A protein and the small-molecule ligand that binds it are described below.
Small molecule (SMILES): N[C@@H](Cc1c[nH]c2ccccc12)C(=O)O

Sequence of chain 1.A:
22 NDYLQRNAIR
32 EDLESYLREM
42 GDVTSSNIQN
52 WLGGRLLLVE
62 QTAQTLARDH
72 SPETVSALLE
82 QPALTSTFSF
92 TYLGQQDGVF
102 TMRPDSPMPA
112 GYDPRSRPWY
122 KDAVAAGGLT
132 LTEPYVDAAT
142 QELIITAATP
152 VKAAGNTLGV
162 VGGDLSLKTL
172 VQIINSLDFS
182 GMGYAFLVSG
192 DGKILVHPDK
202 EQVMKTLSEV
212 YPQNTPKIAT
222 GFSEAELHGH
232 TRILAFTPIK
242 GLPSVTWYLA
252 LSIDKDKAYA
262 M

Binding-site contacts:
Ligand atom CA contacts residue TYR93 of chain 1.A at 3.4 Å (hydrophobic).
Ligand atom CZ3 contacts residue MET109 of chain 1.A at 3.8 Å (hydrophobic).
Ligand atom CG contacts residue MET103 of chain 1.A at 3.7 Å (hydrophobic).
Ligand atom C contacts residue TYR136 of chain 1.A at 3.7 Å (hydrophobic).
Ligand atom NE1 contacts residue MET103 of chain 1.A at 3.7 Å.
Ligand atom OXT contacts residue TYR136 of chain 1.A at 3.6 Å.
Ligand atom CE3 contacts residue TYR113 of chain 1.A at 3.5 Å (hydrophobic).
Ligand atom CD1 contacts residue MET103 of chain 1.A at 3.6 Å (hydrophobic).
Ligand atom CH2 contacts residue PRO110 of chain 1.A at 3.9 Å (hydrophobic).
Ligand atom CB contacts residue TYR93 of chain 1.A at 3.5 Å (hydrophobic).
Ligand atom CZ3 contacts residue ALA139 of chain 1.A at 3.7 Å (hydrophobic).
Ligand atom O contacts residue TYR113 of chain 1.A at 2.8 Å (h-bond).
Ligand atom CD1 contacts residue ASP165 of chain 1.A at 3.5 Å.
Ligand atom CH2 contacts residue MET109 of chain 1.A at 3.8 Å (hydrophobic).
Ligand atom CA contacts residue TRP120 of chain 1.A at 3.7 Å (hydrophobic).
Ligand atom O contacts residue ARG118 of chain 1.A at 2.8 Å (salt-bridge).
Ligand atom OXT contacts residue ASP138 of chain 1.A at 3.6 Å.
Ligand atom CA contacts residue TYR136 of chain 1.A at 3.3 Å (hydrophobic).
Ligand atom CD2 contacts residue ALA139 of chain 1.A at 3.9 Å (hydrophobic).
Ligand atom C contacts residue ARG118 of chain 1.A at 3.5 Å.
Ligand atom OXT contacts residue ARG118 of chain 1.A at 2.8 Å (salt-bridge).
Ligand atom N contacts residue TYR136 of chain 1.A at 3.0 Å (h-bond).
Ligand atom C contacts residue TYR113 of chain 1.A at 3.8 Å (hydrophobic).
Ligand atom CZ2 contacts residue ALA140 of chain 1.A at 3.8 Å (hydrophobic).
Ligand atom O contacts residue TRP120 of chain 1.A at 3.1 Å (h-bond).
Ligand atom N contacts residue ASP165 of chain 1.A at 2.9 Å (salt-bridge).
Ligand atom CE3 contacts residue PHE101 of chain 1.A at 3.8 Å (hydrophobic).
Ligand atom CE3 contacts residue ALA139 of chain 1.A at 3.7 Å (hydrophobic).
Ligand atom CA contacts residue ASP165 of chain 1.A at 3.9 Å.
Ligand atom CZ3 contacts residue TYR113 of chain 1.A at 3.8 Å (hydrophobic).
Ligand atom C contacts residue TRP120 of chain 1.A at 3.7 Å (hydrophobic).
Ligand atom CD2 contacts residue MET103 of chain 1.A at 3.8 Å (hydrophobic).
Ligand atom N contacts residue TYR93 of chain 1.A at 3.7 Å.
Ligand atom CZ2 contacts residue SER107 of chain 1.A at 3.6 Å.
Ligand atom NE1 contacts residue ASP138 of chain 1.A at 3.9 Å.
Ligand atom CZ2 contacts residue MET103 of chain 1.A at 3.6 Å (hydrophobic).
Ligand atom CE2 contacts residue MET103 of chain 1.A at 3.5 Å (hydrophobic).
Ligand atom N contacts residue ASP138 of chain 1.A at 2.9 Å (salt-bridge).
Ligand atom CD1 contacts residue ASP138 of chain 1.A at 3.5 Å.
Ligand atom OXT contacts residue ALA139 of chain 1.A at 3.1 Å (h-bond).